Binding-site contacts:
Ligand atom N15 contacts residue GLU161 of chain 1.GA at 3.2 Å (salt-bridge).
Ligand atom N15 contacts residue ILE162 of chain 1.GA at 3.6 Å.
Ligand atom C20 contacts residue GLU161 of chain 1.GA at 3.6 Å.
Ligand atom C21 contacts residue GLU161 of chain 1.GA at 3.9 Å.
Ligand atom O08 contacts residue GLU161 of chain 1.GA at 3.1 Å (salt-bridge).
Ligand atom C32 contacts residue GLU161 of chain 1.GA at 3.5 Å.
Ligand atom C26 contacts residue GLU161 of chain 1.GA at 3.9 Å.
Ligand atom O05 contacts residue ILE162 of chain 1.GA at 3.7 Å.
Ligand atom C18 contacts residue GLU161 of chain 1.GA at 4.4 Å.
Ligand atom C32 contacts residue ILE162 of chain 1.GA at 4.1 Å (hydrophobic).
Ligand atom C26 contacts residue ILE162 of chain 1.GA at 4.1 Å (hydrophobic).
Ligand atom O03 contacts residue GLU161 of chain 1.GA at 3.9 Å.
Ligand atom O02 contacts residue ILE162 of chain 1.GA at 4.4 Å.
Ligand atom O08 contacts residue ILE162 of chain 1.GA at 4.5 Å.

The small molecule below binds the protein below.
Small molecule (SMILES): NCCC[C@H](N)CC(=O)N[C@@H]1[C@H](O)[C@@H](OC(N)=O)[C@@H](CO)O[C@H]1NC1=N[C@@H]2C(=O)NC[C@@H](O)[C@H]2N1

Sequence of chain 1.GA:
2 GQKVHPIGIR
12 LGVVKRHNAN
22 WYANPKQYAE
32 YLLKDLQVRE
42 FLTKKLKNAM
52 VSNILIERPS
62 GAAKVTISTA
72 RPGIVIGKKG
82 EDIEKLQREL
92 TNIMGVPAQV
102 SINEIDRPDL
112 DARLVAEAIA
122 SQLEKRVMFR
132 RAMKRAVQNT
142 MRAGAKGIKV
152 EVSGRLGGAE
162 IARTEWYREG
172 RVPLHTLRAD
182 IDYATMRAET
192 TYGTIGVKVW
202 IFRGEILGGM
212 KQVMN